Sequence of chain 1.A:
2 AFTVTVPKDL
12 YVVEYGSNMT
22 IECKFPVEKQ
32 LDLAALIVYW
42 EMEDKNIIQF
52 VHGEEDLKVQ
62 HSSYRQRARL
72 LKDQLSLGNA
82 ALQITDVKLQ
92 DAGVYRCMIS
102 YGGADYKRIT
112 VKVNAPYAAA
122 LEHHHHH

A protein and the small-molecule ligand that binds it are described below.
Small molecule (SMILES): CSCC[C@H](NC(=O)[C@H](CC1=c2ccccc2=NC1)NC(=O)[C@H](CC(C)C)NC(=O)[C@H](C)NC(=O)[C@@H]1CCCN1C(=O)[C@H](CC(=O)O)NC(C)=O)C(=O)N[C@@H](CS)C(=O)N[C@H](C(=O)N[C@@H](Cc1ccccc1)C(=O)N[C@@H](C)C(=O)N[C@@H](C)C(=O)N[C@@H](CCCN=C(N)N)C(=O)N[C@@H](CCC(N)=O)C(=O)N[C@@H](CS)C(=O)N[C@@H](Cc1ccc(O)cc1)C(=O)N[C@@H](CCC(=O)O)C(=O)N[C@H](C=O)CO)C(C)C

Binding-site contacts:
Ligand atom SG contacts residue WHL1 of chain 1.N at 1.7 Å.
Ligand atom CD contacts residue HIS62 of chain 1.A at 3.3 Å.
Ligand atom CD contacts residue VAL60 of chain 1.A at 3.6 Å (hydrophobic).
Ligand atom CE2 contacts residue ASN47 of chain 1.A at 3.5 Å.
Ligand atom CG contacts residue SER101 of chain 1.A at 3.4 Å.
Ligand atom OE1 contacts residue VAL60 of chain 1.A at 3.2 Å.
Ligand atom CE contacts residue TYR40 of chain 1.A at 3.4 Å (hydrophobic).
Ligand atom N contacts residue TYR40 of chain 1.A at 3.4 Å (h-bond).
Ligand atom NE2 contacts residue LYS59 of chain 1.A at 3.7 Å.
Ligand atom CB contacts residue ASN47 of chain 1.A at 3.7 Å.
Ligand atom CD2 contacts residue MET99 of chain 1.A at 3.5 Å (hydrophobic).
Ligand atom CD contacts residue ASN47 of chain 1.A at 3.6 Å.
Ligand atom O contacts residue ASN47 of chain 1.A at 2.9 Å (h-bond).
Ligand atom OE1 contacts residue HIS62 of chain 1.A at 3.4 Å.
Ligand atom C contacts residue ASN47 of chain 1.A at 3.5 Å.
Ligand atom NE1 contacts residue ARG97 of chain 1.A at 3.3 Å (salt-bridge).
Ligand atom CA contacts residue ASN47 of chain 1.A at 3.3 Å.
Ligand atom CG contacts residue MET99 of chain 1.A at 3.7 Å (hydrophobic).
Ligand atom CZ contacts residue TRP41 of chain 1.A at 3.5 Å (hydrophobic).
Ligand atom NH1 contacts residue GLU42 of chain 1.A at 3.5 Å (salt-bridge).
Ligand atom CE2 contacts residue ILE49 of chain 1.A at 3.4 Å (hydrophobic).
Ligand atom CA contacts residue WHL1 of chain 1.N at 3.6 Å.
Ligand atom CE3 contacts residue MET99 of chain 1.A at 3.4 Å (hydrophobic).
Ligand atom CB contacts residue TYR40 of chain 1.A at 3.2 Å (hydrophobic).
Ligand atom CB contacts residue WHL1 of chain 1.N at 3.6 Å.
Ligand atom CE2 contacts residue MET99 of chain 1.A at 3.5 Å (hydrophobic).
Ligand atom NH1 contacts residue ASN47 of chain 1.A at 2.8 Å (h-bond).
Ligand atom CG contacts residue ASN47 of chain 1.A at 3.6 Å.
Ligand atom CH2 contacts residue MET99 of chain 1.A at 3.5 Å (hydrophobic).
Ligand atom CA contacts residue TYR40 of chain 1.A at 3.5 Å (hydrophobic).
Ligand atom O contacts residue TYR40 of chain 1.A at 3.2 Å (h-bond).
Ligand atom CZ contacts residue ASN47 of chain 1.A at 3.0 Å.
Ligand atom CD2 contacts residue ASN47 of chain 1.A at 3.6 Å.
Ligand atom CZ2 contacts residue MET99 of chain 1.A at 3.7 Å (hydrophobic).
Ligand atom OE2 contacts residue HIS62 of chain 1.A at 3.5 Å (h-bond).
Ligand atom CZ3 contacts residue MET99 of chain 1.A at 3.4 Å (hydrophobic).
Ligand atom NE contacts residue ASN47 of chain 1.A at 2.4 Å (h-bond).
Ligand atom CB contacts residue ASN47 of chain 1.A at 3.7 Å.
Ligand atom NH2 contacts residue GLU42 of chain 1.A at 3.6 Å.
Ligand atom CB contacts residue WHL1 of chain 1.N at 2.4 Å.